Sequence of chain 1.D:
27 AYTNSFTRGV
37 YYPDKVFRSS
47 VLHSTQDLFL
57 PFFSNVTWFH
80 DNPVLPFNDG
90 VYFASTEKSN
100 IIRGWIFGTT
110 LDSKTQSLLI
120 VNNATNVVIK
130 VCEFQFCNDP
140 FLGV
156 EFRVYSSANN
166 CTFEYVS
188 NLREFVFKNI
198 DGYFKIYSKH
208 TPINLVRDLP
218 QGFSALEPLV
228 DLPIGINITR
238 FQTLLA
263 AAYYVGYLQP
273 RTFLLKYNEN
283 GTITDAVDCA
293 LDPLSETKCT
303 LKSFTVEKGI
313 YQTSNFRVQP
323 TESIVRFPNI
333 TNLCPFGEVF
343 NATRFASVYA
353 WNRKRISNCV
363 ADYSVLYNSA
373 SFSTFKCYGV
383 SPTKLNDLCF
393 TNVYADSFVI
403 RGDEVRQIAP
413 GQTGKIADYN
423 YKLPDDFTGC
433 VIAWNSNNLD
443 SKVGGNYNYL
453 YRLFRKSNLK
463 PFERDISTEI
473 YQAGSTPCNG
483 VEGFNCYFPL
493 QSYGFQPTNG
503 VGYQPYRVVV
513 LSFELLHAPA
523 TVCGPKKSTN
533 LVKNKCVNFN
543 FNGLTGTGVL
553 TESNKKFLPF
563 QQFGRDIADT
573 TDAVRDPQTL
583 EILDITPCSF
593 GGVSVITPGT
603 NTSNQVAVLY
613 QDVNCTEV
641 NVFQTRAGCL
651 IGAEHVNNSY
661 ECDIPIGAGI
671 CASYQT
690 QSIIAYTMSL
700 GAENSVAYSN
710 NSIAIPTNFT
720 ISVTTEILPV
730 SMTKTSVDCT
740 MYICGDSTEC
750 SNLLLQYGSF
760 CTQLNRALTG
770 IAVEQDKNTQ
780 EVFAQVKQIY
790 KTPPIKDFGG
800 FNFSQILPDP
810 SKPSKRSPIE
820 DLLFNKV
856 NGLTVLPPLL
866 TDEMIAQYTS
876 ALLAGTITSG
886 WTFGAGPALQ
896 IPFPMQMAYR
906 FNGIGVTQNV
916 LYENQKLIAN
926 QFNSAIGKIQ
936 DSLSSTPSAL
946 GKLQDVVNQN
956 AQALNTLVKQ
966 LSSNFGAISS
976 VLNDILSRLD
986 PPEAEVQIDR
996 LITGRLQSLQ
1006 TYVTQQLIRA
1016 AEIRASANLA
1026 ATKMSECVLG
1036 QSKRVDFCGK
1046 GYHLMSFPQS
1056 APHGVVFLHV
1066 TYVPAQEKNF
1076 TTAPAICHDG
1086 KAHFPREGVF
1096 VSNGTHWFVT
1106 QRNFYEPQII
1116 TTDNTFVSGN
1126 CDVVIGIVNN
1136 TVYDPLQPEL

This small molecule binds to this protein.
Small molecule (SMILES): CC(=O)N[C@@H]1[C@@H](O)[C@H](O)[C@@H](CO)O[C@H]1O

Binding-site contacts:
Ligand atom C2 contacts residue ASN657 of chain 1.D at 2.5 Å.
Ligand atom C4 contacts residue ASN657 of chain 1.D at 4.3 Å.
Ligand atom O5 contacts residue ASN657 of chain 1.D at 2.4 Å (h-bond).
Ligand atom C1 contacts residue ASN657 of chain 1.D at 1.5 Å.
Ligand atom C7 contacts residue ASN657 of chain 1.D at 3.4 Å.
Ligand atom C8 contacts residue VAL656 of chain 1.D at 3.7 Å (hydrophobic).
Ligand atom N2 contacts residue ASN657 of chain 1.D at 3.0 Å (h-bond).
Ligand atom C8 contacts residue HIS655 of chain 1.D at 3.2 Å.
Ligand atom C7 contacts residue VAL656 of chain 1.D at 4.4 Å (hydrophobic).
Ligand atom O7 contacts residue ASN657 of chain 1.D at 3.4 Å (h-bond).
Ligand atom C3 contacts residue ASN657 of chain 1.D at 3.9 Å.
Ligand atom C8 contacts residue ASN657 of chain 1.D at 3.7 Å.
Ligand atom C5 contacts residue ASN657 of chain 1.D at 3.8 Å.